Binding-site contacts:
Ligand atom CBN contacts residue VAL116 of chain 1.E at 3.7 Å (hydrophobic).
Ligand atom CCK contacts residue HIS339 of chain 1.E at 3.3 Å.
Ligand atom OAO contacts residue GLY341 of chain 1.E at 3.5 Å.
Ligand atom CAS contacts residue TYR362 of chain 1.E at 3.7 Å (hydrophobic).
Ligand atom OAE contacts residue TYR362 of chain 1.E at 2.5 Å (h-bond).
Ligand atom CCG contacts residue TYR122 of chain 1.E at 3.6 Å (hydrophobic).
Ligand atom CCC contacts residue PHE342 of chain 1.E at 3.5 Å (hydrophobic).
Ligand atom CBK contacts residue TYR175 of chain 1.E at 3.3 Å (hydrophobic).
Ligand atom OAB contacts residue VAL116 of chain 1.E at 3.7 Å.
Ligand atom OAG contacts residue ALA363 of chain 1.E at 3.5 Å.
Ligand atom OAM contacts residue PHE342 of chain 1.E at 3.7 Å.
Ligand atom CBM contacts residue TYR125 of chain 1.E at 3.1 Å (hydrophobic).
Ligand atom OAA contacts residue TYR362 of chain 1.E at 3.5 Å (h-bond).
Ligand atom CBQ contacts residue HIS33 of chain 1.E at 3.7 Å.
Ligand atom CBM contacts residue GLU30 of chain 1.E at 3.7 Å.
Ligand atom CCA contacts residue SER32 of chain 1.E at 3.6 Å.
Ligand atom CBN contacts residue MET112 of chain 1.E at 3.5 Å (hydrophobic).
Ligand atom OAQ contacts residue TYR362 of chain 1.E at 3.1 Å.
Ligand atom OAH contacts residue ASN92 of chain 1.E at 3.5 Å (h-bond).
Ligand atom OAI contacts residue TRP365 of chain 1.E at 3.1 Å (h-bond).
Ligand atom CAY contacts residue HIS33 of chain 1.E at 3.6 Å.
Ligand atom OAO contacts residue PHE342 of chain 1.E at 3.0 Å (h-bond).
Ligand atom CCP contacts residue PHE120 of chain 1.E at 3.6 Å (hydrophobic).
Ligand atom CBW contacts residue TRP170 of chain 1.E at 3.5 Å (hydrophobic).
Ligand atom OAC contacts residue HIS33 of chain 1.E at 2.8 Å (h-bond).
Ligand atom OAA contacts residue TYR125 of chain 1.E at 2.9 Å (h-bond).
Ligand atom CBC contacts residue TYR362 of chain 1.E at 3.0 Å (hydrophobic).
Ligand atom CBC contacts residue TYR125 of chain 1.E at 3.4 Å (hydrophobic).
Ligand atom OAG contacts residue TYR175 of chain 1.E at 2.5 Å (h-bond).
Ligand atom CBW contacts residue HIS33 of chain 1.E at 3.4 Å.
Ligand atom CCK contacts residue GLY341 of chain 1.E at 3.3 Å.
Ligand atom CAW contacts residue HIS33 of chain 1.E at 3.5 Å.
Ligand atom CBM contacts residue TYR362 of chain 1.E at 3.3 Å (hydrophobic).
Ligand atom OAF contacts residue LEU94 of chain 1.E at 3.2 Å.
Ligand atom OAL contacts residue VAL116 of chain 1.E at 3.4 Å.
Ligand atom OAR contacts residue SER95 of chain 1.E at 3.3 Å.
Ligand atom CBH contacts residue MET112 of chain 1.E at 3.3 Å (hydrophobic).
Ligand atom OAR contacts residue ASN92 of chain 1.E at 3.6 Å (h-bond).
Ligand atom CBU contacts residue ALA121 of chain 1.E at 3.4 Å (hydrophobic).
Ligand atom CCH contacts residue SER89 of chain 1.E at 3.5 Å.

Sequence of chain 1.E:
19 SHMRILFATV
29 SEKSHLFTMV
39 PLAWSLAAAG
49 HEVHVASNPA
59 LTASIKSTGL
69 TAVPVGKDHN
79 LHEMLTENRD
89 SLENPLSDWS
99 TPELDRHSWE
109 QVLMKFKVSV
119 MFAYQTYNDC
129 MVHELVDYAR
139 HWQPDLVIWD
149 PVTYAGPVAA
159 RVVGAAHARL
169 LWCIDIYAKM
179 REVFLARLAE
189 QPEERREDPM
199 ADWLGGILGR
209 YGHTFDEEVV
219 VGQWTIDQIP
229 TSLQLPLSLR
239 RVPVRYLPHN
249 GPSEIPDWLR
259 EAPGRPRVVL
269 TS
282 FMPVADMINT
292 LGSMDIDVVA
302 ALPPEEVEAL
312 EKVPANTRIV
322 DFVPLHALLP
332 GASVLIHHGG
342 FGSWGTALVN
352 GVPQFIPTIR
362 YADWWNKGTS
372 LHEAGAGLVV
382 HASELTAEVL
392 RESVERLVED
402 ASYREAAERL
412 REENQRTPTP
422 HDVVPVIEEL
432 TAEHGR

This small molecule binds to this protein.
Small molecule (SMILES): CC[C@@H]1[C@@H](C)O[C@@](O)([C@@H](C)[C@H](O)[C@H](C)[C@H]2OC(=O)/C=C/C=C/[C@H](C)[C@@H]([C@@H](C)[C@@H](O)[C@H](C)[C@@]3(O)C[C@@H](O[C@H]4C[C@H](O)[C@H](O)[C@H](C)O4)[C@H](CC)[C@@H](C)O3)OC(=O)/C=C/C=C/[C@@H]2C)C[C@H]1O[C@H]1C[C@H](O)[C@H](O)[C@H](C)O1